Sequence of chain 1.B:
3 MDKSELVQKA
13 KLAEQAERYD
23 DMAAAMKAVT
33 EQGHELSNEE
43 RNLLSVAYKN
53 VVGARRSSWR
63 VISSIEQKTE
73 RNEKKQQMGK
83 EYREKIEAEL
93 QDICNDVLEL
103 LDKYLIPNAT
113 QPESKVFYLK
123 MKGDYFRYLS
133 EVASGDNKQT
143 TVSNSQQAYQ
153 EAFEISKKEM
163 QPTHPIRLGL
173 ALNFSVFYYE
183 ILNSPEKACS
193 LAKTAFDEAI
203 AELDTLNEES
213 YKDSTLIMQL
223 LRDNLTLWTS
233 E

A small-molecule ligand and the protein it binds are described below.
Small molecule (SMILES): O=C1N2CN3C(=O)N4CN5C(=O)N6CN7C(=O)N8CN9C(=O)N%10CN%11C(=O)N%12CN%13C(=O)N%14CN%15C(=O)N%16CN1C1C2N2CN%17C(=O)N(CN%18C(=O)N(CN%19C(=O)N(CN%20C(=O)N(CN%21C(=O)N(CN%22C(=O)N(CN%23C(=O)N(CN1C2=O)C%16C%15%23)C%14C%13%22)C%12C%11%21)C%10C9%20)C8C7%19)C6C5%18)C4C3%17

Binding-site contacts:
Ligand atom C31 contacts residue GLU233 of chain 1.B at 3.5 Å.
Ligand atom N4 contacts residue GLU7 of chain 1.D at 3.4 Å (salt-bridge).
Ligand atom O14 contacts residue GLY2 of chain 1.E at 3.1 Å (h-bond).
Ligand atom O5 contacts residue PHE1 of chain 1.E at 3.6 Å.
Ligand atom C19 contacts residue PHE1 of chain 1.E at 3.4 Å (hydrophobic).
Ligand atom O7 contacts residue PHE1 of chain 1.D at 3.4 Å.
Ligand atom N15 contacts residue GLU233 of chain 1.B at 3.4 Å (salt-bridge).
Ligand atom C6 contacts residue GLU9 of chain 1.D at 3.3 Å.
Ligand atom O13 contacts residue PHE1 of chain 1.E at 3.1 Å (h-bond).
Ligand atom C5 contacts residue GLU9 of chain 1.D at 3.2 Å.
Ligand atom O contacts residue PHE1 of chain 1.D at 3.0 Å (h-bond).
Ligand atom C23 contacts residue PHE1 of chain 1.E at 3.4 Å (hydrophobic).
Ligand atom C33 contacts residue PHE1 of chain 1.D at 3.4 Å (hydrophobic).
Ligand atom C contacts residue LEU229 of chain 1.B at 3.5 Å (hydrophobic).
Ligand atom C contacts residue GLU233 of chain 1.B at 3.4 Å.
Ligand atom N3 contacts residue GLU9 of chain 1.D at 3.4 Å (salt-bridge).
Ligand atom C29 contacts residue GLU233 of chain 1.B at 3.5 Å.
Ligand atom C35 contacts residue PHE1 of chain 1.D at 3.5 Å (hydrophobic).
Ligand atom O2 contacts residue GLU7 of chain 1.D at 3.0 Å.
Ligand atom O1 contacts residue PHE1 of chain 1.D at 2.9 Å (h-bond).
Ligand atom C1 contacts residue SER232 of chain 1.B at 3.4 Å.
Ligand atom O14 contacts residue PHE1 of chain 1.E at 3.4 Å.
Ligand atom C28 contacts residue GLU233 of chain 1.B at 3.4 Å.
Ligand atom O8 contacts residue PHE1 of chain 1.D at 3.4 Å.
Ligand atom O4 contacts residue PHE1 of chain 1.E at 3.5 Å.
Ligand atom O6 contacts residue GLY2 of chain 1.D at 3.6 Å (h-bond).
Ligand atom C8 contacts residue GLU9 of chain 1.D at 3.4 Å.
Ligand atom N14 contacts residue GLU233 of chain 1.B at 3.5 Å (salt-bridge).
Ligand atom O9 contacts residue PHE1 of chain 1.D at 3.5 Å.
Ligand atom O12 contacts residue PHE1 of chain 1.E at 2.9 Å (h-bond).
Ligand atom C12 contacts residue GLU7 of chain 1.D at 3.2 Å.
Ligand atom C30 contacts residue GLU233 of chain 1.B at 3.4 Å.
Ligand atom C32 contacts residue SER232 of chain 1.B at 3.5 Å.
Ligand atom N17 contacts residue PHE1 of chain 1.D at 3.5 Å.
Ligand atom C8 contacts residue GLU7 of chain 1.D at 3.4 Å.
Ligand atom O7 contacts residue GLU233 of chain 1.B at 3.6 Å (salt-bridge).
Ligand atom O7 contacts residue GLY2 of chain 1.D at 2.9 Å (h-bond).
Ligand atom C11 contacts residue GLU7 of chain 1.D at 3.3 Å.
Ligand atom O13 contacts residue GLY3 of chain 1.E at 3.1 Å (h-bond).
Ligand atom O15 contacts residue GLY2 of chain 1.E at 3.5 Å (h-bond).

Sequence of chain 1.D:
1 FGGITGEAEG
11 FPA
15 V

Sequence of chain 1.E:
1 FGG